The small molecule below binds the protein below.
Small molecule (SMILES): C[C@@H]1CCCC(=C(c2ccc(O)cc2)c2ccc(O)cc2)C1

Binding-site contacts:
Ligand atom C08 contacts residue ALA53 of chain 1.B at 3.9 Å (hydrophobic).
Ligand atom C10 contacts residue LEU228 of chain 1.B at 3.7 Å (hydrophobic).
Ligand atom C21 contacts residue LEU90 of chain 1.B at 4.2 Å (hydrophobic).
Ligand atom C02 contacts residue GLU56 of chain 1.B at 3.1 Å.
Ligand atom O11 contacts residue LEU239 of chain 1.B at 3.4 Å.
Ligand atom O01 contacts residue LEU90 of chain 1.B at 3.8 Å.
Ligand atom C03 contacts residue LEU52 of chain 1.B at 4.0 Å (hydrophobic).
Ligand atom C04 contacts residue ALA53 of chain 1.B at 3.9 Å (hydrophobic).
Ligand atom C10 contacts residue LEU243 of chain 1.B at 3.9 Å (hydrophobic).
Ligand atom C19 contacts residue GLY224 of chain 1.B at 4.2 Å.
Ligand atom C03 contacts residue PHE107 of chain 1.B at 4.2 Å (hydrophobic).
Ligand atom C12 contacts residue MET46 of chain 1.B at 4.0 Å (hydrophobic).
Ligand atom O11 contacts residue LEU228 of chain 1.B at 4.0 Å.
Ligand atom C09 contacts residue LEU228 of chain 1.B at 3.6 Å (hydrophobic).
Ligand atom C12 contacts residue LEU49 of chain 1.B at 3.9 Å (hydrophobic).
Ligand atom C15 contacts residue PHE107 of chain 1.B at 3.5 Å (hydrophobic).
Ligand atom C22 contacts residue LEU90 of chain 1.B at 3.5 Å (hydrophobic).
Ligand atom O01 contacts residue ARG97 of chain 1.B at 3.4 Å (salt-bridge).
Ligand atom C10 contacts residue THR50 of chain 1.B at 3.7 Å.
Ligand atom C09 contacts residue ALA53 of chain 1.B at 3.9 Å (hydrophobic).
Ligand atom C13 contacts residue MET46 of chain 1.B at 4.1 Å (hydrophobic).
Ligand atom C12 contacts residue LEU228 of chain 1.B at 3.9 Å (hydrophobic).
Ligand atom C18 contacts residue MET124 of chain 1.B at 4.1 Å (hydrophobic).
Ligand atom C04 contacts residue LEU49 of chain 1.B at 3.9 Å (hydrophobic).
Ligand atom O01 contacts residue GLU56 of chain 1.B at 2.4 Å (salt-bridge).
Ligand atom C19 contacts residue HIS227 of chain 1.B at 3.7 Å.
Ligand atom C02 contacts residue LEU90 of chain 1.B at 4.2 Å (hydrophobic).
Ligand atom C20 contacts residue MET124 of chain 1.B at 4.0 Å (hydrophobic).
Ligand atom C19 contacts residue MET124 of chain 1.B at 3.9 Å (hydrophobic).
Ligand atom O11 contacts residue LEU243 of chain 1.B at 3.2 Å.
Ligand atom C03 contacts residue GLU56 of chain 1.B at 3.1 Å.
Ligand atom C17 contacts residue ILE127 of chain 1.B at 3.7 Å (hydrophobic).
Ligand atom C12 contacts residue THR50 of chain 1.B at 3.4 Å.
Ligand atom C08 contacts residue LEU228 of chain 1.B at 4.0 Å (hydrophobic).
Ligand atom O11 contacts residue THR50 of chain 1.B at 3.1 Å (h-bond).
Ligand atom C17 contacts residue MET124 of chain 1.B at 3.7 Å (hydrophobic).
Ligand atom C13 contacts residue LEU49 of chain 1.B at 3.5 Å (hydrophobic).
Ligand atom C16 contacts residue LEU131 of chain 1.B at 3.7 Å (hydrophobic).
Ligand atom C03 contacts residue ALA53 of chain 1.B at 4.1 Å (hydrophobic).
Ligand atom C09 contacts residue LEU243 of chain 1.B at 4.0 Å (hydrophobic).

Sequence of chain 1.B:
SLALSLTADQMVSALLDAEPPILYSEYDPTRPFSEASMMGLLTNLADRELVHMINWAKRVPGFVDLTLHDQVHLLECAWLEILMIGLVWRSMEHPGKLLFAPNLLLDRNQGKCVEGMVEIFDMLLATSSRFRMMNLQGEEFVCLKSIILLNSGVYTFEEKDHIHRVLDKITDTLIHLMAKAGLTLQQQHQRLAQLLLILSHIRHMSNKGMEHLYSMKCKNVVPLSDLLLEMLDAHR